Sequence of chain 3.A:
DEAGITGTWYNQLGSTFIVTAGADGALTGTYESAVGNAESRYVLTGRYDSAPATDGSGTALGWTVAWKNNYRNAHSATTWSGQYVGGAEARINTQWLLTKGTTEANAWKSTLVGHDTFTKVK

Sequence of chain 1.A:
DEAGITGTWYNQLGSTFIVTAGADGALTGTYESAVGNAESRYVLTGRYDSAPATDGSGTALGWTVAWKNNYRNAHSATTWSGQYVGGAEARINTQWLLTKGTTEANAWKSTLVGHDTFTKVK

The small molecule below binds the protein below.
Small molecule (SMILES): O=C(CCCC[C@@H]1SC[C@@H]2NC(=O)N[C@@H]21)Nc1ccc(S(=O)(=O)N2CCN[Ru]234567(Cl)C2=C3C4=C5C6=C27)cc1

Binding-site contacts:
Ligand atom O56 contacts residue TYR43 of chain 1.A at 2.7 Å (h-bond).
Ligand atom C54 contacts residue TYR43 of chain 1.A at 3.5 Å (hydrophobic).
Ligand atom C47 contacts residue SER45 of chain 1.A at 3.5 Å.
Ligand atom C54 contacts residue SER27 of chain 1.A at 3.6 Å.
Ligand atom C8 contacts residue LYS112 of chain 3.A at 3.1 Å.
Ligand atom C49 contacts residue TRP120 of chain 3.A at 3.7 Å (hydrophobic).
Ligand atom CL2 contacts residue KYS1 of chain 3.B at 1.8 Å.
Ligand atom C48 contacts residue TRP120 of chain 3.A at 3.7 Å (hydrophobic).
Ligand atom O56 contacts residue SER27 of chain 1.A at 2.7 Å (h-bond).
Ligand atom C54 contacts residue ASP128 of chain 1.A at 3.7 Å.
Ligand atom C51 contacts residue TRP108 of chain 1.A at 3.4 Å (hydrophobic).
Ligand atom C6 contacts residue LYS112 of chain 3.A at 3.4 Å.
Ligand atom C5 contacts residue LYS121 of chain 3.A at 2.6 Å.
Ligand atom C9 contacts residue KYS1 of chain 3.B at 3.0 Å.
Ligand atom C7 contacts residue KYS1 of chain 3.B at 2.5 Å.
Ligand atom C40 contacts residue TRP79 of chain 1.A at 3.6 Å (hydrophobic).
Ligand atom O32 contacts residue LYS112 of chain 1.A at 3.1 Å (salt-bridge).
Ligand atom C6 contacts residue KYS1 of chain 3.B at 3.7 Å.
Ligand atom S52 contacts residue TRP92 of chain 1.A at 3.7 Å.
Ligand atom O31 contacts residue LEU124 of chain 1.A at 3.5 Å.
Ligand atom O41 contacts residue ASN49 of chain 1.A at 2.8 Å (h-bond).
Ligand atom N53 contacts residue VAL47 of chain 1.A at 3.5 Å.
Ligand atom C40 contacts residue ASN49 of chain 1.A at 3.6 Å.
Ligand atom C54 contacts residue LEU25 of chain 1.A at 3.7 Å (hydrophobic).
Ligand atom C8 contacts residue KYS1 of chain 3.B at 2.0 Å.
Ligand atom C46 contacts residue TRP79 of chain 1.A at 3.7 Å (hydrophobic).
Ligand atom O56 contacts residue ASN23 of chain 1.A at 3.0 Å (h-bond).
Ligand atom N53 contacts residue SER45 of chain 1.A at 3.0 Å (h-bond).
Ligand atom O32 contacts residue KYS1 of chain 3.B at 3.7 Å.
Ligand atom N19 contacts residue SER88 of chain 1.A at 3.2 Å (h-bond).
Ligand atom S52 contacts residue THR90 of chain 1.A at 3.4 Å (h-bond).
Ligand atom RU1 contacts residue KYS1 of chain 3.B at 2.7 Å.
Ligand atom N55 contacts residue ASP128 of chain 1.A at 2.9 Å (salt-bridge).
Ligand atom C49 contacts residue VAL47 of chain 1.A at 3.7 Å (hydrophobic).
Ligand atom C6 contacts residue LYS121 of chain 3.A at 3.1 Å.
Ligand atom N27 contacts residue KYS1 of chain 3.B at 3.5 Å.
Ligand atom C7 contacts residue LYS112 of chain 3.A at 2.5 Å.
Ligand atom C46 contacts residue LEU110 of chain 1.A at 3.6 Å (hydrophobic).
Ligand atom S52 contacts residue TRP79 of chain 1.A at 3.6 Å.
Ligand atom O41 contacts residue GLY48 of chain 1.A at 3.6 Å.